Sequence of chain 1.A:
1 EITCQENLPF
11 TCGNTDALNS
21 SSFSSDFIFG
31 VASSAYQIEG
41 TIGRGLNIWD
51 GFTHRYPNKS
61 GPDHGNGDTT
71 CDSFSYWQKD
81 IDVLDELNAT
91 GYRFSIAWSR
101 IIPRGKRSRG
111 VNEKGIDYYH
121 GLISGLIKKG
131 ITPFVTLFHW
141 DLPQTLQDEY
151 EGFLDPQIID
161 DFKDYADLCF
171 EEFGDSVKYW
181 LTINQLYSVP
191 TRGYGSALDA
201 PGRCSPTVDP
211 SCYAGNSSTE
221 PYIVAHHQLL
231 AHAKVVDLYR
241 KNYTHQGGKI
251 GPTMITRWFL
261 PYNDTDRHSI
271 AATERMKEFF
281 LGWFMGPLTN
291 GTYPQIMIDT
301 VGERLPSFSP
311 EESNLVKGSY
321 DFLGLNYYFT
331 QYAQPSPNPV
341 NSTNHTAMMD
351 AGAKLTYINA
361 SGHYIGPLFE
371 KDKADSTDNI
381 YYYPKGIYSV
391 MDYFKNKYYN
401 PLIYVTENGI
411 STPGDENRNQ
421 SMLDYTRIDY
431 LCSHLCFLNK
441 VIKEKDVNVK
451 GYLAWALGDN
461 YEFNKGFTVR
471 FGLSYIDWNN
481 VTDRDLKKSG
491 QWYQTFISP

This protein binds this small molecule.
Small molecule (SMILES): CC(=O)N[C@H]1[C@H](O[C@H]2[C@H](O)[C@@H](NC(C)=O)CO[C@@H]2CO)O[C@H](CO)[C@@H](O)[C@@H]1O

Binding-site contacts:
Ligand atom C8 contacts residue PRO206 of chain 1.A at 4.4 Å (hydrophobic).
Ligand atom N2 contacts residue ASN216 of chain 1.A at 2.9 Å (h-bond).
Ligand atom O5 contacts residue ASN216 of chain 1.A at 2.4 Å (h-bond).
Ligand atom C1 contacts residue ASN216 of chain 1.A at 1.6 Å.
Ligand atom C7 contacts residue ASN216 of chain 1.A at 3.3 Å.
Ligand atom C8 contacts residue SER205 of chain 1.A at 3.6 Å.
Ligand atom C8 contacts residue GLU303 of chain 1.A at 3.6 Å.
Ligand atom C1 contacts residue THR219 of chain 1.A at 3.9 Å.
Ligand atom C7 contacts residue SER205 of chain 1.A at 4.3 Å.
Ligand atom C5 contacts residue THR219 of chain 1.A at 3.7 Å.
Ligand atom C3 contacts residue ASN216 of chain 1.A at 3.9 Å.
Ligand atom C4 contacts residue ASN216 of chain 1.A at 4.2 Å.
Ligand atom C2 contacts residue ASN216 of chain 1.A at 2.5 Å.
Ligand atom C5 contacts residue ASN216 of chain 1.A at 3.7 Å.
Ligand atom O7 contacts residue ARG304 of chain 1.A at 4.5 Å.
Ligand atom O7 contacts residue ASN216 of chain 1.A at 3.5 Å (h-bond).
Ligand atom C8 contacts residue ASN216 of chain 1.A at 4.5 Å.
Ligand atom C8 contacts residue ARG304 of chain 1.A at 4.0 Å.
Ligand atom C8 contacts residue THR343 of chain 1.A at 3.9 Å.
Ligand atom C6 contacts residue THR219 of chain 1.A at 3.9 Å.
Ligand atom O5 contacts residue THR219 of chain 1.A at 3.5 Å.